Binding-site contacts:
Ligand atom C14 contacts residue TYR101 of chain 1.B at 3.5 Å (hydrophobic).
Ligand atom O4 contacts residue ARG95 of chain 1.A at 2.7 Å (salt-bridge).
Ligand atom C8 contacts residue PHE97 of chain 1.A at 3.5 Å (hydrophobic).
Ligand atom O2P contacts residue GLY99 of chain 1.B at 3.8 Å.
Ligand atom O2P contacts residue TYR100 of chain 1.B at 3.9 Å.
Ligand atom C5 contacts residue LEU89 of chain 1.A at 3.8 Å (hydrophobic).
Ligand atom P contacts residue ARG95 of chain 1.A at 3.8 Å.
Ligand atom C12 contacts residue TYR100 of chain 1.B at 3.8 Å (hydrophobic).
Ligand atom C7 contacts residue LEU89 of chain 1.A at 3.8 Å (hydrophobic).
Ligand atom O3P contacts residue ARG95 of chain 1.A at 2.9 Å (salt-bridge).
Ligand atom N1 contacts residue ARG95 of chain 1.A at 3.9 Å.
Ligand atom C4 contacts residue TYR91 of chain 1.A at 3.8 Å (hydrophobic).
Ligand atom C10 contacts residue ARG95 of chain 1.A at 3.5 Å.
Ligand atom C8 contacts residue TRP109 of chain 1.B at 3.9 Å (hydrophobic).
Ligand atom C7 contacts residue TYR36 of chain 1.A at 3.4 Å (hydrophobic).
Ligand atom C6 contacts residue LYS97 of chain 1.B at 3.2 Å.
Ligand atom O5 contacts residue TYR91 of chain 1.A at 3.5 Å.
Ligand atom C2 contacts residue TYR100 of chain 1.B at 3.6 Å (hydrophobic).
Ligand atom C3 contacts residue TYR91 of chain 1.A at 3.9 Å (hydrophobic).
Ligand atom C7 contacts residue LYS97 of chain 1.B at 3.4 Å.
Ligand atom C11 contacts residue ARG95 of chain 1.A at 3.7 Å.
Ligand atom C12 contacts residue ARG95 of chain 1.A at 3.5 Å.
Ligand atom O2P contacts residue ARG95 of chain 1.A at 3.3 Å (salt-bridge).
Ligand atom C9 contacts residue TRP47 of chain 1.B at 3.9 Å (hydrophobic).
Ligand atom O1P contacts residue LYS97 of chain 1.B at 3.0 Å (salt-bridge).
Ligand atom C14 contacts residue TYR100 of chain 1.B at 3.8 Å (hydrophobic).
Ligand atom P contacts residue TYR100 of chain 1.B at 3.8 Å.
Ligand atom C10 contacts residue HIS35 of chain 1.B at 3.4 Å.
Ligand atom O1P contacts residue GLY99 of chain 1.B at 3.9 Å.
Ligand atom O4 contacts residue TYR91 of chain 1.A at 3.9 Å.
Ligand atom C8 contacts residue LYS97 of chain 1.B at 3.7 Å.
Ligand atom N1 contacts residue TYR100 of chain 1.B at 3.0 Å (h-bond).
Ligand atom O1P contacts residue TYR100 of chain 1.B at 3.0 Å (h-bond).
Ligand atom C6 contacts residue LEU89 of chain 1.A at 3.5 Å (hydrophobic).
Ligand atom C1 contacts residue TYR100 of chain 1.B at 3.8 Å (hydrophobic).
Ligand atom C1 contacts residue ARG95 of chain 1.A at 3.6 Å.
Ligand atom C9 contacts residue HIS35 of chain 1.B at 3.9 Å.
Ligand atom O2P contacts residue HIS35 of chain 1.B at 3.0 Å.
Ligand atom C5 contacts residue TYR91 of chain 1.A at 3.8 Å (hydrophobic).
Ligand atom C6 contacts residue TYR36 of chain 1.A at 3.2 Å (hydrophobic).

Sequence of chain 1.B:
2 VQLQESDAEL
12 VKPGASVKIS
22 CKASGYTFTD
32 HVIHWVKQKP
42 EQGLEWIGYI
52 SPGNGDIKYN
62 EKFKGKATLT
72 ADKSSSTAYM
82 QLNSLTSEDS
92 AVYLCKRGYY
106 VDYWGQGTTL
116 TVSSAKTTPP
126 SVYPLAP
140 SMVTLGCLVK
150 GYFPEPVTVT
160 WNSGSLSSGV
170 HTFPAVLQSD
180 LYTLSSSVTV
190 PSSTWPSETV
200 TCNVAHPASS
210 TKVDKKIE

A small-molecule ligand and the protein it binds are described below.
Small molecule (SMILES): CCCC[C@H](NC(=O)CCC(=O)O)[P](=O)(O)Oc1ccccc1

Sequence of chain 1.A:
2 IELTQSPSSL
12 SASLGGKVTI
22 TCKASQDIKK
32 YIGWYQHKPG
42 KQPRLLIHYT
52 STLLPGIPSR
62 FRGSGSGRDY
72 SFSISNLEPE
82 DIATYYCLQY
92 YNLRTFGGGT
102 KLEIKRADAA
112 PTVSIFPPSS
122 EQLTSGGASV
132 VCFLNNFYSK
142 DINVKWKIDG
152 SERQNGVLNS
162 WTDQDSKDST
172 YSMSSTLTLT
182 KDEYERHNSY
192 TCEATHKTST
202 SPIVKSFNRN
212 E